Binding-site contacts:
Ligand atom N2 contacts residue ASN58 of chain 1.E at 3.0 Å (h-bond).
Ligand atom C1 contacts residue ASN58 of chain 1.E at 1.5 Å.
Ligand atom C3 contacts residue ASN58 of chain 1.E at 3.8 Å.
Ligand atom C4 contacts residue ASN58 of chain 1.E at 4.2 Å.
Ligand atom C8 contacts residue LEU56 of chain 1.E at 3.9 Å (hydrophobic).
Ligand atom C8 contacts residue ASN58 of chain 1.E at 4.5 Å.
Ligand atom O5 contacts residue ASN58 of chain 1.E at 2.3 Å (h-bond).
Ligand atom C2 contacts residue ASN58 of chain 1.E at 2.5 Å.
Ligand atom C7 contacts residue ASN58 of chain 1.E at 3.2 Å.
Ligand atom C7 contacts residue SER10 of chain 1.F at 3.6 Å.
Ligand atom O7 contacts residue ASN58 of chain 1.E at 2.9 Å (h-bond).
Ligand atom C5 contacts residue ASN58 of chain 1.E at 3.7 Å.
Ligand atom C8 contacts residue SER10 of chain 1.F at 3.9 Å.
Ligand atom O7 contacts residue GLY9 of chain 1.F at 4.1 Å.
Ligand atom O7 contacts residue SER10 of chain 1.F at 2.8 Å (h-bond).

A small-molecule ligand and the protein it binds are described below.
Small molecule (SMILES): CC(=O)N[C@@H]1[C@@H](O)[C@H](O)[C@@H](CO)O[C@H]1O

Sequence of chain 1.E:
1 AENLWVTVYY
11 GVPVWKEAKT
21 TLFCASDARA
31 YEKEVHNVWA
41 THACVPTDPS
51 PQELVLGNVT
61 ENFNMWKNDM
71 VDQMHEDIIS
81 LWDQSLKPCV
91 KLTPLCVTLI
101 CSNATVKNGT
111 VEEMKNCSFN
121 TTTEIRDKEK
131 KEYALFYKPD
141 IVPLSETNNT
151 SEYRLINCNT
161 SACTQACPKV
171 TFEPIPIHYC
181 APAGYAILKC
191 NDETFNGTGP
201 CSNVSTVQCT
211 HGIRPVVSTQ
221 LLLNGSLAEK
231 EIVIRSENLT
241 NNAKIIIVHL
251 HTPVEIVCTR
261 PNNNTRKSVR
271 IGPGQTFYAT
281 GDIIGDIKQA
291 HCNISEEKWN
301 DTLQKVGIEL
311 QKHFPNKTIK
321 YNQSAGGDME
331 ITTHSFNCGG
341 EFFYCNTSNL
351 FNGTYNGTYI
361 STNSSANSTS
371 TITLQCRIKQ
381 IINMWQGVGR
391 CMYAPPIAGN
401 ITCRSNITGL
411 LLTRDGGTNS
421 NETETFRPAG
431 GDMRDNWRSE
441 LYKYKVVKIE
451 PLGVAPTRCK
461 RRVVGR

Sequence of chain 1.F:
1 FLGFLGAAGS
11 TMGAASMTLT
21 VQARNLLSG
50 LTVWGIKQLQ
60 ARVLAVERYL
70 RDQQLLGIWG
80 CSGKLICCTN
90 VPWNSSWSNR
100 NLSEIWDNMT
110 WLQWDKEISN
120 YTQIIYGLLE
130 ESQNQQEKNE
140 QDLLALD